Binding-site contacts:
Ligand atom C2 contacts residue ASN798 of chain 1.A at 2.5 Å.
Ligand atom C8 contacts residue ASN798 of chain 1.A at 4.5 Å.
Ligand atom C1 contacts residue ASN798 of chain 1.A at 1.4 Å.
Ligand atom C6 contacts residue GLN801 of chain 1.A at 4.5 Å.
Ligand atom O5 contacts residue ASN798 of chain 1.A at 2.3 Å (h-bond).
Ligand atom C1 contacts residue SER800 of chain 1.A at 3.9 Å.
Ligand atom O5 contacts residue SER800 of chain 1.A at 4.4 Å.
Ligand atom C3 contacts residue ASN798 of chain 1.A at 3.8 Å.
Ligand atom C5 contacts residue ASN798 of chain 1.A at 3.6 Å.
Ligand atom O6 contacts residue GLN801 of chain 1.A at 3.1 Å (h-bond).
Ligand atom N2 contacts residue ASN798 of chain 1.A at 3.0 Å (h-bond).
Ligand atom C7 contacts residue ASN798 of chain 1.A at 4.1 Å.
Ligand atom C4 contacts residue ASN798 of chain 1.A at 4.2 Å.

Sequence of chain 1.A:
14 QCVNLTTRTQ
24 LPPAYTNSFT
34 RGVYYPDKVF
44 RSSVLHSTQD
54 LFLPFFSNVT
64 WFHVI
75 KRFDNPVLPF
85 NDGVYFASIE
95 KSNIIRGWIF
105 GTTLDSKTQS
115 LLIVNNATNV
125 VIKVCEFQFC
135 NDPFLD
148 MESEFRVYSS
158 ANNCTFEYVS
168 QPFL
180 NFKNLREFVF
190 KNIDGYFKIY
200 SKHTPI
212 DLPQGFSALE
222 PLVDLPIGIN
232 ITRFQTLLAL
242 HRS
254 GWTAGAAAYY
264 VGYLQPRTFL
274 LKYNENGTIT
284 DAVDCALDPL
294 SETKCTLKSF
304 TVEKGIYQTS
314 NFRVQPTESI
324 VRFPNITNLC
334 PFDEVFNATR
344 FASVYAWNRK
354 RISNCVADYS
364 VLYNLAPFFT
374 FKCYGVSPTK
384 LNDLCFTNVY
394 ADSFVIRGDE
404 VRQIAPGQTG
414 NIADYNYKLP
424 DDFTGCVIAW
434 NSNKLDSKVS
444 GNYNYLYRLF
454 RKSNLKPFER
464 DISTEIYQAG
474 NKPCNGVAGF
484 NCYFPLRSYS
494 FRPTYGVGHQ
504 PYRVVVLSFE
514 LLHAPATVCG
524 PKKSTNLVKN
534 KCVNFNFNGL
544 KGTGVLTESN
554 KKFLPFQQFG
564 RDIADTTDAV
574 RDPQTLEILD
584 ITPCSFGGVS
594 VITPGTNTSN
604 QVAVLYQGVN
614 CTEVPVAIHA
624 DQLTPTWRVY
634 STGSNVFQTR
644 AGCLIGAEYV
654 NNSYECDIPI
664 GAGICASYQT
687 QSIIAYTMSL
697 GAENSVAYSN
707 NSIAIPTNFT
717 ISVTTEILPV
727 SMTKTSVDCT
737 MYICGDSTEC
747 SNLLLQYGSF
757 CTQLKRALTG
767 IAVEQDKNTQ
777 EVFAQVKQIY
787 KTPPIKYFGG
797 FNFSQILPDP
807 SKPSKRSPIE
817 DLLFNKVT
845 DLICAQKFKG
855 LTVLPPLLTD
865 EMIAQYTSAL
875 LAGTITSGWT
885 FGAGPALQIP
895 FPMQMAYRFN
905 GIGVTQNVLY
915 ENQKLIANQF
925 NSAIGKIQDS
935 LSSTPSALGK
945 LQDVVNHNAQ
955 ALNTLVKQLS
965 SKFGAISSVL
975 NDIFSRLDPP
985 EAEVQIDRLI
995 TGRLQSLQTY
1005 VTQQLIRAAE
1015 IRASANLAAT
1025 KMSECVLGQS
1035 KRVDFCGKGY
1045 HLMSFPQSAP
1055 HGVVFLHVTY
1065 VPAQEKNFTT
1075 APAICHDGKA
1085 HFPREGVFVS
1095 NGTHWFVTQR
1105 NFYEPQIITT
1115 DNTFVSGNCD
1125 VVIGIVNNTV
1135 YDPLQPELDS

The small molecule below binds the protein below.
Small molecule (SMILES): CC(=O)N[C@H]1[C@H](O[C@H]2[C@H](O)[C@@H](NC(C)=O)CO[C@@H]2CO)O[C@H](CO)[C@@H](O)[C@@H]1O